The protein below binds the small molecule below.
Small molecule (SMILES): C[C@@H](NS(C)(=O)=O)c1cncc(N2C(=O)c3ccc(Cl)cc3C2(C)C)c1

Sequence of chain 1.B:
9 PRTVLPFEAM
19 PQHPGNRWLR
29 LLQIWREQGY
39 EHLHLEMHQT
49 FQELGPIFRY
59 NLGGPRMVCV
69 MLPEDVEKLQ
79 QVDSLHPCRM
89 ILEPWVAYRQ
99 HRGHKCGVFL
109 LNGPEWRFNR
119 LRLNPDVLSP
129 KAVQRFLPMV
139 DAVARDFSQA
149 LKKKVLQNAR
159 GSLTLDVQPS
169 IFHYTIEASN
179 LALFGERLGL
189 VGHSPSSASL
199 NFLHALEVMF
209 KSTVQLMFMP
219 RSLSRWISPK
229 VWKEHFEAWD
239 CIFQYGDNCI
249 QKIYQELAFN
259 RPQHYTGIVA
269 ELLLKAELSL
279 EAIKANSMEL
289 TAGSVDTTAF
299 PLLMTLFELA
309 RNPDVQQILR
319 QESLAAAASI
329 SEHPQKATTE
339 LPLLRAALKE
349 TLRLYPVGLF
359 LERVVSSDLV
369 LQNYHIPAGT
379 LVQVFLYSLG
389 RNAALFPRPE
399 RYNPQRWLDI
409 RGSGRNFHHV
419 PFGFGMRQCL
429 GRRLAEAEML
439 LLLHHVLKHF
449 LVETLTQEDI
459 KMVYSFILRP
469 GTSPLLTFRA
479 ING

Binding-site contacts:
Ligand atom C25 contacts residue PHE358 of chain 1.B at 3.5 Å (hydrophobic).
Ligand atom N16 contacts residue THR295 of chain 1.B at 3.8 Å.
Ligand atom C1 contacts residue PHE107 of chain 1.B at 3.4 Å (hydrophobic).
Ligand atom C5 contacts residue TRP237 of chain 1.B at 4.0 Å (hydrophobic).
Ligand atom O12 contacts residue PHE208 of chain 1.B at 3.4 Å.
Ligand atom C1 contacts residue TRP93 of chain 1.B at 4.0 Å (hydrophobic).
Ligand atom C5 contacts residue ALA290 of chain 1.B at 3.7 Å (hydrophobic).
Ligand atom CL1 contacts residue ARG97 of chain 1.B at 3.7 Å.
Ligand atom C3 contacts residue GLY291 of chain 1.B at 3.9 Å.
Ligand atom C14 contacts residue THR295 of chain 1.B at 3.6 Å.
Ligand atom O12 contacts residue THR295 of chain 1.B at 3.6 Å.
Ligand atom C6 contacts residue GLY291 of chain 1.B at 3.9 Å.
Ligand atom C7 contacts residue TRP93 of chain 1.B at 3.5 Å (hydrophobic).
Ligand atom O24 contacts residue PHE107 of chain 1.B at 3.4 Å.
Ligand atom C17 contacts residue HEC1 of chain 1.F at 3.2 Å.
Ligand atom C20 contacts residue VAL355 of chain 1.B at 3.8 Å (hydrophobic).
Ligand atom C6 contacts residue ALA290 of chain 1.B at 3.8 Å (hydrophobic).
Ligand atom C9 contacts residue GLY291 of chain 1.B at 3.4 Å.
Ligand atom C15 contacts residue HEC1 of chain 1.F at 3.1 Å.
Ligand atom O12 contacts residue GLY291 of chain 1.B at 3.6 Å.
Ligand atom C3 contacts residue HEC1 of chain 1.F at 3.7 Å.
Ligand atom C18 contacts residue THR295 of chain 1.B at 3.7 Å.
Ligand atom C19 contacts residue THR295 of chain 1.B at 3.8 Å.
Ligand atom C8 contacts residue TRP93 of chain 1.B at 3.9 Å (hydrophobic).
Ligand atom C25 contacts residue HEC1 of chain 1.F at 3.9 Å.
Ligand atom C10 contacts residue GLY291 of chain 1.B at 3.4 Å.
Ligand atom C17 contacts residue THR295 of chain 1.B at 3.8 Å.
Ligand atom N16 contacts residue HEC1 of chain 1.F at 2.3 Å.
Ligand atom C26 contacts residue PHE464 of chain 1.B at 3.8 Å (hydrophobic).
Ligand atom C3 contacts residue GLU287 of chain 1.B at 3.7 Å.
Ligand atom C8 contacts residue GLY291 of chain 1.B at 3.9 Å.
Ligand atom C5 contacts residue MET207 of chain 1.B at 3.9 Å (hydrophobic).
Ligand atom O23 contacts residue PHE464 of chain 1.B at 3.7 Å.
Ligand atom C26 contacts residue ILE465 of chain 1.B at 3.2 Å (hydrophobic).
Ligand atom N11 contacts residue GLY291 of chain 1.B at 3.8 Å.
Ligand atom N21 contacts residue GLY356 of chain 1.B at 3.5 Å.
Ligand atom C26 contacts residue VAL355 of chain 1.B at 3.8 Å (hydrophobic).
Ligand atom C15 contacts residue THR295 of chain 1.B at 3.7 Å.
Ligand atom CL1 contacts residue TRP237 of chain 1.B at 3.5 Å.
Ligand atom C4 contacts residue TRP93 of chain 1.B at 3.6 Å (hydrophobic).